The small molecule below binds the protein below.
Small molecule (SMILES): CC(=O)N[C@@H]1[C@@H](O)[C@H](O)[C@@H](CO)O[C@H]1O

Binding-site contacts:
Ligand atom N2 contacts residue ASN158 of chain 1.C at 2.9 Å (h-bond).
Ligand atom O5 contacts residue MET164 of chain 1.C at 3.8 Å.
Ligand atom O5 contacts residue ASN158 of chain 1.C at 2.4 Å (h-bond).
Ligand atom C5 contacts residue GLY162 of chain 1.C at 4.0 Å.
Ligand atom C5 contacts residue MET164 of chain 1.C at 3.8 Å (hydrophobic).
Ligand atom C1 contacts residue GLY162 of chain 1.C at 3.2 Å.
Ligand atom O7 contacts residue ASN158 of chain 1.C at 3.2 Å (h-bond).
Ligand atom C3 contacts residue ASN158 of chain 1.C at 3.8 Å.
Ligand atom C1 contacts residue MET164 of chain 1.C at 3.6 Å (hydrophobic).
Ligand atom C5 contacts residue ASN158 of chain 1.C at 3.7 Å.
Ligand atom O6 contacts residue GLY162 of chain 1.C at 3.6 Å.
Ligand atom C8 contacts residue ASN158 of chain 1.C at 4.2 Å.
Ligand atom C2 contacts residue ASN158 of chain 1.C at 2.5 Å.
Ligand atom C6 contacts residue GLY162 of chain 1.C at 4.3 Å.
Ligand atom C7 contacts residue ASN158 of chain 1.C at 3.2 Å.
Ligand atom C1 contacts residue ASN158 of chain 1.C at 1.4 Å.
Ligand atom C4 contacts residue ASN158 of chain 1.C at 4.3 Å.
Ligand atom O5 contacts residue GLY162 of chain 1.C at 2.9 Å (h-bond).
Ligand atom O6 contacts residue MET164 of chain 1.C at 4.4 Å.

Sequence of chain 1.C:
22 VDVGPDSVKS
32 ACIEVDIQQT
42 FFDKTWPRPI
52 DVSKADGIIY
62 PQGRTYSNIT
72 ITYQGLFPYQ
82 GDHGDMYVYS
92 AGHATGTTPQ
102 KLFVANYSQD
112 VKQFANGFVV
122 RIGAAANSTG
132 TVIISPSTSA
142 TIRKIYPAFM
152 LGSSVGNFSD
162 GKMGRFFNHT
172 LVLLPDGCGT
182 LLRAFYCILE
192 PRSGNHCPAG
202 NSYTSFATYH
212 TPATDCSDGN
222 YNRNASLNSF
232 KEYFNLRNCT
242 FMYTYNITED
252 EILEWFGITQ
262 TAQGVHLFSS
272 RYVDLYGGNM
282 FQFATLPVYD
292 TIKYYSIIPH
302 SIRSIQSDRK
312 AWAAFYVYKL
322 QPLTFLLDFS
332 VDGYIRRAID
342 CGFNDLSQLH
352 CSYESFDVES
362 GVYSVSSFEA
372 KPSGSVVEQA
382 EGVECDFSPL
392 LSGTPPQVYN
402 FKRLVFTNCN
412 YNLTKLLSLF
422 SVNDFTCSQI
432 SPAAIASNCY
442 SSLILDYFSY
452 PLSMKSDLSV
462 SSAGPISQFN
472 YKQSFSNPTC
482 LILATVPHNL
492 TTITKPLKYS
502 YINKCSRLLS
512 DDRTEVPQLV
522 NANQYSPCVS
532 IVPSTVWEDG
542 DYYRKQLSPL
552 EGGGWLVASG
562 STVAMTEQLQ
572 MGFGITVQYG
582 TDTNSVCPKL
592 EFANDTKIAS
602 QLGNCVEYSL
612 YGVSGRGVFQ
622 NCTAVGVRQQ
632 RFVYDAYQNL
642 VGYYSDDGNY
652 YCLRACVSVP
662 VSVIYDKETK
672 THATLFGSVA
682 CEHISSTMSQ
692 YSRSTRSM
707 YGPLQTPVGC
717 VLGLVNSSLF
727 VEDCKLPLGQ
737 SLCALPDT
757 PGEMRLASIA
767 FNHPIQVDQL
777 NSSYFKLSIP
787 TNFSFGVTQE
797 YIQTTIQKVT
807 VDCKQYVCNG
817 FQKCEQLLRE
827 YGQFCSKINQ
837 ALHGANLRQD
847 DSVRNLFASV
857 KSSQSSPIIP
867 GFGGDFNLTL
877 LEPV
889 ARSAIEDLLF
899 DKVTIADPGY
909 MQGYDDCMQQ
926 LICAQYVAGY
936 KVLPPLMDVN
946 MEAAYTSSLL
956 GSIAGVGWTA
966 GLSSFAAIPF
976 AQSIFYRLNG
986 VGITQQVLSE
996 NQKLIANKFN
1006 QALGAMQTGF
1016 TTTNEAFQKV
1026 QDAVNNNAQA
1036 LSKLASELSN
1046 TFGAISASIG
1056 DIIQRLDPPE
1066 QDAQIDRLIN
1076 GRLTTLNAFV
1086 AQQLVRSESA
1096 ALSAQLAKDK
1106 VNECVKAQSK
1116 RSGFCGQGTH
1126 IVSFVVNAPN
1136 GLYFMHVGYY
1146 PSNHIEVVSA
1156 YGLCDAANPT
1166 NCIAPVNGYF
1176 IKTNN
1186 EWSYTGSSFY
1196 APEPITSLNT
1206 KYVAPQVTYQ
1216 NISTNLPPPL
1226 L